Sequence of chain 1.C:
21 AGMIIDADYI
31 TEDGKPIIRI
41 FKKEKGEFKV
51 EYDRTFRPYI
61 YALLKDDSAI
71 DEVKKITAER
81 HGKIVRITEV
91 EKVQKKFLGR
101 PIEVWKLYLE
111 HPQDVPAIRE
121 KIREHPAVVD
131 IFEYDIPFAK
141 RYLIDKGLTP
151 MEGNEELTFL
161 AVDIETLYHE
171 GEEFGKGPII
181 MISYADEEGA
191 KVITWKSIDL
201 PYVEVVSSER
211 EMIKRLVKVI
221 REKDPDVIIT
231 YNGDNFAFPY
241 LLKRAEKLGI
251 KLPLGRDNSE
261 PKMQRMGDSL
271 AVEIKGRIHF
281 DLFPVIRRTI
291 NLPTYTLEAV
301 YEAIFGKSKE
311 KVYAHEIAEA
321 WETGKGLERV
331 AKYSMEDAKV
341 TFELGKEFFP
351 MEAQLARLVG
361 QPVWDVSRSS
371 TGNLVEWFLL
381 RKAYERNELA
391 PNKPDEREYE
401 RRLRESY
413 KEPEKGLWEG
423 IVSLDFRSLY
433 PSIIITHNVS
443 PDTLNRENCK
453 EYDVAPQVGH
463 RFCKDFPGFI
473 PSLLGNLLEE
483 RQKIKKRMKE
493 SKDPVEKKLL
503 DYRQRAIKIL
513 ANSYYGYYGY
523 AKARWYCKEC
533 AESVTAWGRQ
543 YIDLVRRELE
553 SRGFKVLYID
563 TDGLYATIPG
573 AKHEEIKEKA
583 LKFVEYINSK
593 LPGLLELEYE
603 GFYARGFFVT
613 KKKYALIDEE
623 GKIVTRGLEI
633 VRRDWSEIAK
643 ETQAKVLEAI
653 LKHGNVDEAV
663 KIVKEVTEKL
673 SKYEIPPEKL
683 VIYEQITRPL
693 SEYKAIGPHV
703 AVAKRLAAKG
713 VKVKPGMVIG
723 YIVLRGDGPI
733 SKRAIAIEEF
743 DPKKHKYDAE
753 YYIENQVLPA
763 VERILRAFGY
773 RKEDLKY

Binding-site contacts:
Ligand atom OP1 contacts residue ARG635 of chain 1.C at 2.7 Å (salt-bridge).
Ligand atom OP1 contacts residue ALA697 of chain 1.C at 3.2 Å (h-bond).
Ligand atom C1' contacts residue ARG634 of chain 1.C at 3.8 Å.
Ligand atom C4' contacts residue ASP636 of chain 1.C at 3.7 Å.
Ligand atom OP1 contacts residue THR689 of chain 1.C at 3.5 Å (h-bond).
Ligand atom OP1 contacts residue TYR695 of chain 1.C at 2.7 Å (h-bond).
Ligand atom C5' contacts residue HIS701 of chain 1.C at 3.6 Å.
Ligand atom O5' contacts residue ARG690 of chain 1.C at 3.7 Å.
Ligand atom OP1 contacts residue LYS696 of chain 1.C at 2.7 Å (salt-bridge).
Ligand atom OP2 contacts residue THR689 of chain 1.C at 2.6 Å (h-bond).
Ligand atom P contacts residue TYR695 of chain 1.C at 3.9 Å.
Ligand atom OP1 contacts residue GLU686 of chain 1.C at 3.5 Å.
Ligand atom C2' contacts residue ARG287 of chain 1.C at 3.8 Å.
Ligand atom OP2 contacts residue ARG690 of chain 1.C at 3.3 Å (salt-bridge).
Ligand atom C3' contacts residue ARG690 of chain 1.C at 3.9 Å.
Ligand atom N3 contacts residue ARG287 of chain 1.C at 3.4 Å (salt-bridge).
Ligand atom OP1 contacts residue TYR695 of chain 1.C at 3.5 Å.
Ligand atom OP1 contacts residue HIS701 of chain 1.C at 3.0 Å (h-bond).
Ligand atom OP2 contacts residue LYS696 of chain 1.C at 3.5 Å (salt-bridge).
Ligand atom O2 contacts residue ARG634 of chain 1.C at 3.5 Å (salt-bridge).
Ligand atom OP1 contacts residue ARG634 of chain 1.C at 3.4 Å.
Ligand atom OP1 contacts residue ARG635 of chain 1.C at 2.9 Å (salt-bridge).
Ligand atom OP1 contacts residue LYS696 of chain 1.C at 3.5 Å.
Ligand atom OP1 contacts residue GLN687 of chain 1.C at 3.1 Å (h-bond).
Ligand atom O3' contacts residue PHE283 of chain 1.C at 3.8 Å.
Ligand atom OP2 contacts residue ARG690 of chain 1.C at 2.9 Å (salt-bridge).
Ligand atom O3' contacts residue ARG634 of chain 1.C at 3.5 Å.
Ligand atom C5' contacts residue ASP636 of chain 1.C at 3.7 Å.
Ligand atom OP2 contacts residue GLN687 of chain 1.C at 3.7 Å.
Ligand atom P contacts residue THR689 of chain 1.C at 3.5 Å.
Ligand atom O3' contacts residue LYS696 of chain 1.C at 3.7 Å.
Ligand atom O4' contacts residue ASP636 of chain 1.C at 3.7 Å.
Ligand atom C1' contacts residue ARG287 of chain 1.C at 3.7 Å.
Ligand atom OP1 contacts residue GLN687 of chain 1.C at 2.7 Å (h-bond).
Ligand atom O3' contacts residue TYR695 of chain 1.C at 3.7 Å.
Ligand atom O4' contacts residue ARG634 of chain 1.C at 3.5 Å (salt-bridge).
Ligand atom P contacts residue ARG690 of chain 1.C at 3.6 Å.
Ligand atom OP2 contacts residue ARG635 of chain 1.C at 3.5 Å (salt-bridge).
Ligand atom O3' contacts residue ALA697 of chain 1.C at 3.6 Å.
Ligand atom C4 contacts residue ARG287 of chain 1.C at 3.8 Å.

A protein and the small-molecule ligand that binds it are described below.
Small molecule (SMILES): Cc1cn([C@H]2C[C@H](O[P](=O)(O)OC[C@H]3O[C@@H](n4ccc(N)nc4=O)C[C@@H]3O[P](=O)(O)OC[C@H]3O[C@@H](n4cnc5c(N)ncnc54)C[C@@H]3O[P](=O)(O)OC[C@H]3O[C@@H](n4ccc(N)nc4=O)C[C@@H]3O[P](=O)(O)OC[C@H]3O[C@@H](n4cnc5c(=O)nc(N)[nH]c54)C[C@@H]3O)[C@@H](CO[P](=O)(O)O[C@H]3C[C@H](n4cnc5c(N)ncnc54)O[C@@H]3CO[P](=O)(O)O[C@H]3C[C@H](n4cnc5c(=O)nc(N)[nH]c54)O[C@@H]3CO[P](=O)(O)O[C@H]3C[C@H](n4ccc(N)nc4=O)O[C@@H]3CO)O2)c(=O)[nH]c1=O